This protein binds this small molecule.
Small molecule (SMILES): CC(=O)N[C@@H]1[C@@H](O)[C@H](O)[C@@H](CO)O[C@H]1O

Binding-site contacts:
Ligand atom C4 contacts residue ALA157 of chain 3.A at 3.8 Å (hydrophobic).
Ligand atom C1 contacts residue ASN159 of chain 3.A at 4.3 Å.
Ligand atom C1 contacts residue ASN240 of chain 3.A at 1.5 Å.
Ligand atom O7 contacts residue ASN240 of chain 3.A at 3.4 Å (h-bond).
Ligand atom C8 contacts residue ASN240 of chain 3.A at 4.2 Å.
Ligand atom O7 contacts residue SER241 of chain 3.A at 3.5 Å.
Ligand atom C3 contacts residue ASN240 of chain 3.A at 3.8 Å.
Ligand atom O7 contacts residue THR242 of chain 3.A at 3.3 Å.
Ligand atom O4 contacts residue NAG1 of chain 3.D at 4.2 Å.
Ligand atom O5 contacts residue ASN240 of chain 3.A at 2.5 Å (h-bond).
Ligand atom C6 contacts residue ASN159 of chain 3.A at 3.9 Å.
Ligand atom C8 contacts residue ILE211 of chain 1.A at 3.6 Å (hydrophobic).
Ligand atom C1 contacts residue LEU158 of chain 3.A at 3.6 Å (hydrophobic).
Ligand atom O6 contacts residue ALA157 of chain 3.A at 3.3 Å.
Ligand atom O7 contacts residue ARG195 of chain 3.A at 4.4 Å.
Ligand atom N2 contacts residue ILE211 of chain 1.A at 4.5 Å.
Ligand atom C1 contacts residue ALA157 of chain 3.A at 4.5 Å (hydrophobic).
Ligand atom C5 contacts residue ALA157 of chain 3.A at 4.1 Å (hydrophobic).
Ligand atom N2 contacts residue ASN240 of chain 3.A at 2.9 Å (h-bond).
Ligand atom C5 contacts residue ASN240 of chain 3.A at 3.7 Å.
Ligand atom C5 contacts residue ASN159 of chain 3.A at 4.2 Å.
Ligand atom O6 contacts residue ASN159 of chain 3.A at 4.4 Å.
Ligand atom C2 contacts residue ASN240 of chain 3.A at 2.5 Å.
Ligand atom C3 contacts residue ALA157 of chain 3.A at 4.3 Å (hydrophobic).
Ligand atom C7 contacts residue ASN240 of chain 3.A at 3.3 Å.
Ligand atom O5 contacts residue LEU158 of chain 3.A at 3.4 Å (h-bond).
Ligand atom O5 contacts residue ASN159 of chain 3.A at 3.5 Å.
Ligand atom C6 contacts residue NAG1 of chain 3.D at 4.0 Å.
Ligand atom C6 contacts residue ALA157 of chain 3.A at 4.3 Å (hydrophobic).
Ligand atom C5 contacts residue NAG1 of chain 3.D at 4.0 Å.
Ligand atom C7 contacts residue THR242 of chain 3.A at 4.1 Å.
Ligand atom O5 contacts residue ALA157 of chain 3.A at 3.8 Å.
Ligand atom C2 contacts residue ALA157 of chain 3.A at 4.1 Å (hydrophobic).
Ligand atom C4 contacts residue ASN240 of chain 3.A at 4.3 Å.
Ligand atom C8 contacts residue ARG195 of chain 3.A at 4.3 Å.

Sequence of chain 3.A:
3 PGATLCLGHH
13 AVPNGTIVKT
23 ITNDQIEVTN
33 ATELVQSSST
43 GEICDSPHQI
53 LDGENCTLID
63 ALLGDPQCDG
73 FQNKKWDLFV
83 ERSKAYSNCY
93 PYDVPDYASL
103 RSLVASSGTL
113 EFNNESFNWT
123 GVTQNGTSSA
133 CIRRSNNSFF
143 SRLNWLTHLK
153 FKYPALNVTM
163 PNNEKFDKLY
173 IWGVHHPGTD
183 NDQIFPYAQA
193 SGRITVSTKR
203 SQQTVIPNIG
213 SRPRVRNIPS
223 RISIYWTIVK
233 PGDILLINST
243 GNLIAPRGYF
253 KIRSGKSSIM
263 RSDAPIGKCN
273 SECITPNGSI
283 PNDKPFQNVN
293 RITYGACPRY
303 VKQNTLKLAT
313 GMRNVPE

Sequence of chain 1.A:
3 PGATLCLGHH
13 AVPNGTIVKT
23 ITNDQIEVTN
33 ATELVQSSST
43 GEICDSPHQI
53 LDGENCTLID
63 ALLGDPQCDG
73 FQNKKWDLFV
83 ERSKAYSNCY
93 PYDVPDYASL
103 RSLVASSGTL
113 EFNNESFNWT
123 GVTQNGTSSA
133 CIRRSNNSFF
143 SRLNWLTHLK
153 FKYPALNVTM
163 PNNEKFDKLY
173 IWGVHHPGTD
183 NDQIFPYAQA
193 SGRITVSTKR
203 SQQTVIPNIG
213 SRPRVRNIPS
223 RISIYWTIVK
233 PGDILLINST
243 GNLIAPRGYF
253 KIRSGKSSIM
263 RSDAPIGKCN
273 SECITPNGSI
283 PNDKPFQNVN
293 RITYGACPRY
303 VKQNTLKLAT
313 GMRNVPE